This protein binds this small molecule.
Small molecule (SMILES): CCCCNC(=O)c1cc(S(N)(=O)=O)c(Cl)cc1SCCc1ccccc1

Binding-site contacts:
Ligand atom O24 contacts residue GLN89 of chain 1.D at 3.1 Å (h-bond).
Ligand atom C9 contacts residue VAL119 of chain 1.D at 3.9 Å (hydrophobic).
Ligand atom O5 contacts residue THR198 of chain 1.D at 3.1 Å (h-bond).
Ligand atom O6 contacts residue HIS117 of chain 1.D at 3.1 Å (h-bond).
Ligand atom C23 contacts residue THR199 of chain 1.D at 3.9 Å.
Ligand atom C17 contacts residue SER133 of chain 1.D at 3.8 Å.
Ligand atom N25 contacts residue THR199 of chain 1.D at 3.0 Å (h-bond).
Ligand atom N1 contacts residue HIS117 of chain 1.D at 3.2 Å (h-bond).
Ligand atom N1 contacts residue THR198 of chain 1.D at 2.8 Å (h-bond).
Ligand atom O5 contacts residue LEU197 of chain 1.D at 3.4 Å.
Ligand atom O6 contacts residue ZN1 of chain 1.K at 2.9 Å.
Ligand atom N1 contacts residue HIS91 of chain 1.D at 3.3 Å (h-bond).
Ligand atom C27 contacts residue THR199 of chain 1.D at 3.9 Å.
Ligand atom S4 contacts residue ZN1 of chain 1.K at 3.0 Å.
Ligand atom O6 contacts residue VAL141 of chain 1.D at 3.8 Å.
Ligand atom O5 contacts residue TRP208 of chain 1.D at 3.5 Å.
Ligand atom C9 contacts residue LEU197 of chain 1.D at 3.5 Å (hydrophobic).
Ligand atom S14 contacts residue GLN89 of chain 1.D at 3.7 Å.
Ligand atom O6 contacts residue HIS91 of chain 1.D at 3.5 Å.
Ligand atom C10 contacts residue GLN89 of chain 1.D at 3.9 Å.
Ligand atom O6 contacts residue TRP208 of chain 1.D at 3.7 Å.
Ligand atom C8 contacts residue LEU197 of chain 1.D at 3.8 Å (hydrophobic).
Ligand atom N1 contacts residue ZN1 of chain 1.K at 1.8 Å.
Ligand atom C22 contacts residue SER133 of chain 1.D at 3.4 Å.
Ligand atom C16 contacts residue ALA129 of chain 1.D at 3.9 Å (hydrophobic).
Ligand atom CL1 contacts residue VAL141 of chain 1.D at 3.3 Å.
Ligand atom S4 contacts residue HIS117 of chain 1.D at 3.8 Å.
Ligand atom S4 contacts residue THR198 of chain 1.D at 3.8 Å.
Ligand atom C21 contacts residue SER133 of chain 1.D at 3.9 Å.
Ligand atom C19 contacts residue SER130 of chain 1.D at 3.5 Å.
Ligand atom C12 contacts residue THR199 of chain 1.D at 3.6 Å.
Ligand atom CL1 contacts residue LEU197 of chain 1.D at 3.8 Å.
Ligand atom C29 contacts residue PRO200 of chain 1.D at 3.6 Å (hydrophobic).
Ligand atom C16 contacts residue SER133 of chain 1.D at 3.8 Å.
Ligand atom N1 contacts residue HIS93 of chain 1.D at 3.4 Å (h-bond).
Ligand atom C11 contacts residue THR199 of chain 1.D at 3.8 Å.
Ligand atom C7 contacts residue HIS91 of chain 1.D at 3.7 Å.
Ligand atom C10 contacts residue LEU197 of chain 1.D at 3.8 Å (hydrophobic).
Ligand atom C12 contacts residue HIS91 of chain 1.D at 3.5 Å.
Ligand atom C28 contacts residue TRP4 of chain 1.D at 3.8 Å (hydrophobic).

Sequence of chain 1.D:
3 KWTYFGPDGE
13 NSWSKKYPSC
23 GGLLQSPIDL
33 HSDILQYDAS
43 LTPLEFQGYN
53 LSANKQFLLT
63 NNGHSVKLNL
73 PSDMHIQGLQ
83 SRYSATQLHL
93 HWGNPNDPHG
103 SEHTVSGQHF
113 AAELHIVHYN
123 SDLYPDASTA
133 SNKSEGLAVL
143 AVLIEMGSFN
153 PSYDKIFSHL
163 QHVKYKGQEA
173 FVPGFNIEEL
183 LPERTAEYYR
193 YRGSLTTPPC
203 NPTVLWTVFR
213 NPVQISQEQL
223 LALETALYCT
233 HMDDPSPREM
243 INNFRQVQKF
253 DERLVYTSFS